Sequence of chain 1.B:
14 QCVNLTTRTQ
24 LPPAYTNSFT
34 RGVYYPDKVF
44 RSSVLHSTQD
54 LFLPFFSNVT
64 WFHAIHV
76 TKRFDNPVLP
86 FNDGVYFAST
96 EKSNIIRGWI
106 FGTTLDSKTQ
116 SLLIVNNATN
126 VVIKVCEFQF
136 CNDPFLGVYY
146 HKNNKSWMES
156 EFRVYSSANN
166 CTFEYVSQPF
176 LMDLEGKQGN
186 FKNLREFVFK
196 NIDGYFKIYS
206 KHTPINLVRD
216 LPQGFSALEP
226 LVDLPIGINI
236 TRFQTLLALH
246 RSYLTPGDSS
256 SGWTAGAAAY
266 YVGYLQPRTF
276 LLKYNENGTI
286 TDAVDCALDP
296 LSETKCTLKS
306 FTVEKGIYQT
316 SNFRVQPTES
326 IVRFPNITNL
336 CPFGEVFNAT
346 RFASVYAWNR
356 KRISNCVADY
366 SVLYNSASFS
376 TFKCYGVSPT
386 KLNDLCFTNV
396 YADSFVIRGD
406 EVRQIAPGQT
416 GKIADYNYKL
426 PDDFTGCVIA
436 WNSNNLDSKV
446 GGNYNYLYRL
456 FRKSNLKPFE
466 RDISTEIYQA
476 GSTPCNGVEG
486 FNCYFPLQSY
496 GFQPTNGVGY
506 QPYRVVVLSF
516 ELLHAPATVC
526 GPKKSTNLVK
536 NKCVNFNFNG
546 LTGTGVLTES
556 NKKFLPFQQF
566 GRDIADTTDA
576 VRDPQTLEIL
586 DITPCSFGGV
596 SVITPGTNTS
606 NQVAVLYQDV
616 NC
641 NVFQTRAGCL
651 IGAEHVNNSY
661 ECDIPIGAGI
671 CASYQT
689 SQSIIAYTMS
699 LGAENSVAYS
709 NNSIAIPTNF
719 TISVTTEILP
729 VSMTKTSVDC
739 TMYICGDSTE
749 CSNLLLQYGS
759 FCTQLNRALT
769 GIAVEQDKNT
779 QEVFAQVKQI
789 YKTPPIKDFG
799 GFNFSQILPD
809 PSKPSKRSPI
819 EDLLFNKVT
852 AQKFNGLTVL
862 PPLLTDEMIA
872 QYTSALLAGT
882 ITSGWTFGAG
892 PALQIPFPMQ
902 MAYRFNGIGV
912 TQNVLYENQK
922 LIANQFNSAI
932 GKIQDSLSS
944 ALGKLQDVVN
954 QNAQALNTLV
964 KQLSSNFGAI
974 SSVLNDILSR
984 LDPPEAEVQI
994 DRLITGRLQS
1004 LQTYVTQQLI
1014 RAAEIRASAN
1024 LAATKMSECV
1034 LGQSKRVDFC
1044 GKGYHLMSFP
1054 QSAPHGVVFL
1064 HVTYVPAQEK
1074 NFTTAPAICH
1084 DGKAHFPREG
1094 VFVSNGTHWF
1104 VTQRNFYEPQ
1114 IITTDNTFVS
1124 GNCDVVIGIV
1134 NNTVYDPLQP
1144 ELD

Binding-site contacts:
Ligand atom C8 contacts residue HIS655 of chain 1.B at 3.7 Å.
Ligand atom C7 contacts residue ASN657 of chain 1.B at 3.4 Å.
Ligand atom C8 contacts residue ASN657 of chain 1.B at 4.1 Å.
Ligand atom C2 contacts residue ASN657 of chain 1.B at 2.5 Å.
Ligand atom N2 contacts residue ASN657 of chain 1.B at 2.9 Å (h-bond).
Ligand atom O7 contacts residue ASN657 of chain 1.B at 3.4 Å (h-bond).
Ligand atom C3 contacts residue ASN657 of chain 1.B at 3.8 Å.
Ligand atom C4 contacts residue ASN657 of chain 1.B at 4.2 Å.
Ligand atom C1 contacts residue ASN657 of chain 1.B at 1.4 Å.
Ligand atom C8 contacts residue VAL656 of chain 1.B at 4.4 Å (hydrophobic).
Ligand atom C5 contacts residue ASN657 of chain 1.B at 3.7 Å.
Ligand atom O5 contacts residue ASN657 of chain 1.B at 2.4 Å (h-bond).

This protein binds this small molecule.
Small molecule (SMILES): CC(=O)N[C@@H]1[C@@H](O)[C@H](O)[C@@H](CO)O[C@H]1O